The protein below binds the small molecule below.
Small molecule (SMILES): O=C1CN(C(=O)OCc2ccccc2)CCN1

Sequence of chain 1.A:
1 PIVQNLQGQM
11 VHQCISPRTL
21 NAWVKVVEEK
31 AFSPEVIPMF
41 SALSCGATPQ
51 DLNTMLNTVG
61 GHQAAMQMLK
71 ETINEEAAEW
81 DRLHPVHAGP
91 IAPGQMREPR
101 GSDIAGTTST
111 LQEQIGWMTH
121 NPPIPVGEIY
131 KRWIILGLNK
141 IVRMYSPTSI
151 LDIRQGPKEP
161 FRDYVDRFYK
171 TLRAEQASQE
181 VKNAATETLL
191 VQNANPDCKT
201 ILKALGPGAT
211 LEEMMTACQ

Binding-site contacts:
Ligand atom C08 contacts residue LYS70 of chain 5.A at 4.0 Å.
Ligand atom C15 contacts residue LYS70 of chain 5.A at 3.8 Å.
Ligand atom O10 contacts residue ASN53 of chain 5.A at 3.2 Å (h-bond).
Ligand atom C03 contacts residue LYS70 of chain 5.A at 4.0 Å.
Ligand atom N04 contacts residue THR107 of chain 5.A at 4.1 Å.
Ligand atom C16 contacts residue MET66 of chain 5.A at 4.0 Å (hydrophobic).
Ligand atom N07 contacts residue LYS70 of chain 5.A at 3.8 Å.
Ligand atom O01 contacts residue LYS70 of chain 5.A at 4.0 Å.
Ligand atom C14 contacts residue LEU56 of chain 5.A at 3.8 Å (hydrophobic).
Ligand atom C14 contacts residue ASN57 of chain 5.A at 3.9 Å.
Ligand atom C14 contacts residue MET66 of chain 5.A at 3.9 Å (hydrophobic).
Ligand atom O01 contacts residue ASN74 of chain 5.A at 3.4 Å (h-bond).
Ligand atom C16 contacts residue LEU56 of chain 5.A at 3.8 Å (hydrophobic).
Ligand atom C13 contacts residue LYS70 of chain 5.A at 3.9 Å.
Ligand atom O10 contacts residue TYR130 of chain 5.A at 3.8 Å.
Ligand atom C15 contacts residue LEU69 of chain 5.A at 4.1 Å (hydrophobic).
Ligand atom C05 contacts residue THR107 of chain 5.A at 3.6 Å.
Ligand atom O09 contacts residue LYS70 of chain 5.A at 3.5 Å.
Ligand atom C05 contacts residue TYR130 of chain 5.A at 3.9 Å (hydrophobic).
Ligand atom C16 contacts residue LYS70 of chain 5.A at 3.5 Å.
Ligand atom C16 contacts residue ILE73 of chain 5.A at 4.1 Å (hydrophobic).
Ligand atom O01 contacts residue GLN179 of chain 1.A at 3.4 Å.
Ligand atom C12 contacts residue LYS70 of chain 5.A at 4.1 Å.
Ligand atom C02 contacts residue LYS70 of chain 5.A at 4.0 Å.
Ligand atom C17 contacts residue ILE73 of chain 5.A at 4.1 Å (hydrophobic).
Ligand atom C17 contacts residue LYS70 of chain 5.A at 3.9 Å.
Ligand atom C02 contacts residue ASN74 of chain 5.A at 3.7 Å.
Ligand atom C11 contacts residue ASN57 of chain 5.A at 3.5 Å.
Ligand atom C06 contacts residue ILE73 of chain 5.A at 3.3 Å (hydrophobic).
Ligand atom C11 contacts residue ASN53 of chain 5.A at 3.2 Å.
Ligand atom C12 contacts residue LEU56 of chain 5.A at 3.8 Å (hydrophobic).
Ligand atom C14 contacts residue LYS70 of chain 5.A at 3.8 Å.
Ligand atom N07 contacts residue ASN74 of chain 5.A at 2.9 Å (h-bond).
Ligand atom C12 contacts residue ASN57 of chain 5.A at 3.6 Å.
Ligand atom C13 contacts residue ASN57 of chain 5.A at 2.9 Å.
Ligand atom C15 contacts residue MET66 of chain 5.A at 3.5 Å (hydrophobic).
Ligand atom C17 contacts residue LEU56 of chain 5.A at 3.8 Å (hydrophobic).
Ligand atom C06 contacts residue ASN74 of chain 5.A at 3.7 Å.
Ligand atom C13 contacts residue LEU56 of chain 5.A at 3.6 Å (hydrophobic).
Ligand atom C16 contacts residue LEU69 of chain 5.A at 4.0 Å (hydrophobic).

Sequence of chain 5.A:
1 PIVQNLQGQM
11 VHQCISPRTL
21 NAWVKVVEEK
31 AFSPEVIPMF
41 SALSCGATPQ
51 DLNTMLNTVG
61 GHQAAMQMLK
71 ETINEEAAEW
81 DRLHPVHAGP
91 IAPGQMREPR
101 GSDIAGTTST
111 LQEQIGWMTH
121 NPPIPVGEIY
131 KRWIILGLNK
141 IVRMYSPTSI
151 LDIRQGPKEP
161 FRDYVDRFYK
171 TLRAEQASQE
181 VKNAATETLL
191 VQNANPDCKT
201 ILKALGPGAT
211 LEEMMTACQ